Sequence of chain 1.A:
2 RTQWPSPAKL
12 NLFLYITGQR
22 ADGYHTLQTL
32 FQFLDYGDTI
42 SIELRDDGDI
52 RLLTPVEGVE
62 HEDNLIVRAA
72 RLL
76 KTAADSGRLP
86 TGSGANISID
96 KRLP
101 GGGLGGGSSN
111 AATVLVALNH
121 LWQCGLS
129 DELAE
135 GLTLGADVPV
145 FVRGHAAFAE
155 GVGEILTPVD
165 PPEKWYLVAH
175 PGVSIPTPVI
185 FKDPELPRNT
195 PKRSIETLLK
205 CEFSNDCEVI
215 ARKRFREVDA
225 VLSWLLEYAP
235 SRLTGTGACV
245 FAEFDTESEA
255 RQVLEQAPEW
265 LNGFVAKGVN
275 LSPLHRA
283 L

This protein binds this small molecule.
Small molecule (SMILES): C[C@](O)(CO)[C@H](O)CO[P](=O)(O)O[P](=O)(O)OC[C@H]1O[C@@H](n2ccc(N)nc2=O)[C@H](O)[C@@H]1O

Binding-site contacts:
Ligand atom O1B contacts residue GLY139 of chain 1.A at 3.4 Å.
Ligand atom O2 contacts residue GLY24 of chain 1.A at 3.5 Å (h-bond).
Ligand atom O1A contacts residue THR181 of chain 1.A at 3.7 Å.
Ligand atom C4 contacts residue PHE185 of chain 1.A at 3.9 Å (hydrophobic).
Ligand atom O2B contacts residue ANP1 of chain 1.D at 3.9 Å.
Ligand atom O2M contacts residue ASP141 of chain 1.A at 3.9 Å.
Ligand atom C1' contacts residue PHE185 of chain 1.A at 3.6 Å (hydrophobic).
Ligand atom O1B contacts residue ALA140 of chain 1.A at 2.8 Å (h-bond).
Ligand atom O4M contacts residue PHE32 of chain 1.A at 3.7 Å.
Ligand atom C2 contacts residue HIS26 of chain 1.A at 3.6 Å.
Ligand atom O3' contacts residue TYR25 of chain 1.A at 3.6 Å (h-bond).
Ligand atom C2M contacts residue ASP141 of chain 1.A at 3.6 Å.
Ligand atom N4 contacts residue VAL156 of chain 1.A at 3.5 Å (h-bond).
Ligand atom O2 contacts residue TYR25 of chain 1.A at 3.6 Å.
Ligand atom C4M contacts residue ASN12 of chain 1.A at 3.4 Å.
Ligand atom N1 contacts residue PHE185 of chain 1.A at 3.3 Å.
Ligand atom C5' contacts residue PRO182 of chain 1.A at 3.9 Å (hydrophobic).
Ligand atom O4' contacts residue PRO182 of chain 1.A at 3.8 Å.
Ligand atom C4 contacts residue HIS26 of chain 1.A at 3.8 Å.
Ligand atom O4' contacts residue THR181 of chain 1.A at 3.5 Å.
Ligand atom O4M contacts residue LYS10 of chain 1.A at 3.1 Å (salt-bridge).
Ligand atom C3' contacts residue TYR25 of chain 1.A at 3.7 Å (hydrophobic).
Ligand atom C2 contacts residue PHE185 of chain 1.A at 3.6 Å (hydrophobic).
Ligand atom O4M contacts residue ASN12 of chain 1.A at 3.1 Å (h-bond).
Ligand atom C5 contacts residue TYR25 of chain 1.A at 3.8 Å (hydrophobic).
Ligand atom N4 contacts residue LEU28 of chain 1.A at 3.7 Å.
Ligand atom N3 contacts residue TYR25 of chain 1.A at 3.7 Å.
Ligand atom C2 contacts residue TYR25 of chain 1.A at 3.9 Å (hydrophobic).
Ligand atom C5 contacts residue PHE185 of chain 1.A at 3.7 Å (hydrophobic).
Ligand atom O2 contacts residue HIS26 of chain 1.A at 2.7 Å (h-bond).
Ligand atom O2 contacts residue PHE185 of chain 1.A at 3.6 Å.
Ligand atom C4 contacts residue TYR25 of chain 1.A at 3.6 Å (hydrophobic).
Ligand atom O4M contacts residue ASP141 of chain 1.A at 2.9 Å (salt-bridge).
Ligand atom N3 contacts residue HIS26 of chain 1.A at 2.8 Å (h-bond).
Ligand atom C6 contacts residue PHE185 of chain 1.A at 3.6 Å (hydrophobic).
Ligand atom O1A contacts residue ANP1 of chain 1.D at 3.2 Å (h-bond).
Ligand atom C4M contacts residue ASP141 of chain 1.A at 3.8 Å.
Ligand atom N4 contacts residue HIS26 of chain 1.A at 2.8 Å (h-bond).
Ligand atom C5M contacts residue PHE185 of chain 1.A at 3.9 Å (hydrophobic).
Ligand atom O4' contacts residue PHE185 of chain 1.A at 3.8 Å.